The small molecule below binds the protein below.
Small molecule (SMILES): CC(=O)N[C@H]1[C@H](O[C@H]2[C@H](O)[C@@H](NC(C)=O)CO[C@@H]2CO[C@@H]2O[C@@H](C)[C@@H](O)[C@@H](O)[C@@H]2O)O[C@H](CO)[C@@H](O)[C@@H]1O

Sequence of chain 40.A:
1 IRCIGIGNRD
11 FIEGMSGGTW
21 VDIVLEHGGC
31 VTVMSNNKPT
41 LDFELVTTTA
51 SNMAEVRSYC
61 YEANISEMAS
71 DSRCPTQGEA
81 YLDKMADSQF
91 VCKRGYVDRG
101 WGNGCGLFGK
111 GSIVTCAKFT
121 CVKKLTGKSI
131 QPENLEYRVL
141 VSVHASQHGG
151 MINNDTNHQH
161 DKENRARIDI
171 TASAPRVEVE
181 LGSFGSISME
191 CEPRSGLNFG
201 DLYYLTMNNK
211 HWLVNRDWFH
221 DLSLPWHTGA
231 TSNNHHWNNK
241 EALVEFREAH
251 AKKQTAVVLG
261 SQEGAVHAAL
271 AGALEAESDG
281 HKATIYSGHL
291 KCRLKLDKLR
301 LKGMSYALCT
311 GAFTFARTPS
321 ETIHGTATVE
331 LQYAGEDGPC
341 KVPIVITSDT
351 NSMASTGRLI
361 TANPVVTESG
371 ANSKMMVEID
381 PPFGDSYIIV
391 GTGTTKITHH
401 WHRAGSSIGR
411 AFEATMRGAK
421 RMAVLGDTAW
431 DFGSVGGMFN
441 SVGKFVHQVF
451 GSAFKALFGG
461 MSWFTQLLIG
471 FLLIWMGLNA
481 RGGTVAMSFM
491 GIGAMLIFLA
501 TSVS

Binding-site contacts:
Ligand atom O7 contacts residue GLY150 of chain 40.A at 2.9 Å (h-bond).
Ligand atom O7 contacts residue ASN154 of chain 40.A at 4.0 Å.
Ligand atom C3 contacts residue ASN154 of chain 40.A at 3.8 Å.
Ligand atom C8 contacts residue GLY150 of chain 40.A at 3.8 Å.
Ligand atom C5 contacts residue THR156 of chain 40.A at 4.2 Å.
Ligand atom C2 contacts residue ASN154 of chain 40.A at 2.4 Å.
Ligand atom C8 contacts residue THR156 of chain 40.A at 4.5 Å.
Ligand atom C6 contacts residue ASN157 of chain 40.A at 3.5 Å.
Ligand atom O5 contacts residue MET151 of chain 40.A at 3.9 Å.
Ligand atom C1 contacts residue ASN154 of chain 40.A at 1.4 Å.
Ligand atom O7 contacts residue HIS148 of chain 40.A at 3.6 Å (h-bond).
Ligand atom C3 contacts residue MET151 of chain 40.A at 4.0 Å (hydrophobic).
Ligand atom O5 contacts residue THR156 of chain 40.A at 4.0 Å.
Ligand atom O7 contacts residue THR156 of chain 40.A at 4.5 Å.
Ligand atom C6 contacts residue ASP161 of chain 40.A at 3.6 Å.
Ligand atom O6 contacts residue THR156 of chain 40.A at 4.5 Å.
Ligand atom C1 contacts residue MET151 of chain 40.A at 4.1 Å (hydrophobic).
Ligand atom C1 contacts residue GLY150 of chain 40.A at 3.9 Å.
Ligand atom O6 contacts residue MET151 of chain 40.A at 4.2 Å.
Ligand atom C2 contacts residue GLY150 of chain 40.A at 3.8 Å.
Ligand atom C4 contacts residue ASN154 of chain 40.A at 4.2 Å.
Ligand atom C5 contacts residue MET151 of chain 40.A at 3.8 Å (hydrophobic).
Ligand atom C7 contacts residue ASN154 of chain 40.A at 3.7 Å.
Ligand atom C1 contacts residue THR156 of chain 40.A at 4.3 Å.
Ligand atom C5 contacts residue ASN154 of chain 40.A at 3.6 Å.
Ligand atom C6 contacts residue THR156 of chain 40.A at 4.0 Å.
Ligand atom C6 contacts residue THR156 of chain 40.A at 3.7 Å.
Ligand atom C6 contacts residue MET151 of chain 40.A at 4.5 Å (hydrophobic).
Ligand atom C2 contacts residue MET151 of chain 40.A at 4.2 Å (hydrophobic).
Ligand atom O5 contacts residue THR156 of chain 40.A at 4.0 Å.
Ligand atom C4 contacts residue MET151 of chain 40.A at 3.9 Å (hydrophobic).
Ligand atom O5 contacts residue ASN154 of chain 40.A at 2.3 Å (h-bond).
Ligand atom N2 contacts residue ASN154 of chain 40.A at 2.9 Å (h-bond).
Ligand atom C5 contacts residue THR156 of chain 40.A at 3.9 Å.
Ligand atom N2 contacts residue GLY150 of chain 40.A at 3.5 Å (h-bond).
Ligand atom O5 contacts residue ASN157 of chain 40.A at 4.3 Å.
Ligand atom C8 contacts residue ASN157 of chain 40.A at 3.9 Å.
Ligand atom C7 contacts residue GLY150 of chain 40.A at 3.1 Å.